Sequence of chain 1.C:
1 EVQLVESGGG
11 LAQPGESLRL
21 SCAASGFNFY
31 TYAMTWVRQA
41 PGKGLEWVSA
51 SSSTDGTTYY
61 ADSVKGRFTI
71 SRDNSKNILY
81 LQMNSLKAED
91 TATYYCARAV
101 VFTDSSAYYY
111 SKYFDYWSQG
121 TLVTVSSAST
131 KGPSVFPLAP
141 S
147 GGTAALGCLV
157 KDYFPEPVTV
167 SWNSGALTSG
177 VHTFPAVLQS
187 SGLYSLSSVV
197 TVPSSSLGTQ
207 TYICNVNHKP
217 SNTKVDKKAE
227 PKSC

Sequence of chain 1.B:
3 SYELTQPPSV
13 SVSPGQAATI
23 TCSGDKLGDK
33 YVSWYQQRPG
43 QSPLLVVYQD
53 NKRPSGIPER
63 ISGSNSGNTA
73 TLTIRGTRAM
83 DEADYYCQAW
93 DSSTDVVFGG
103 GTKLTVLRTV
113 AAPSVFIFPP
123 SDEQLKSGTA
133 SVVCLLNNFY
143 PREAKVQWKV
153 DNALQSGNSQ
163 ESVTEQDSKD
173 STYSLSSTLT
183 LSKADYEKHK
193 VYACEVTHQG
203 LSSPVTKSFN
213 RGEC

The small molecule below binds the protein below.
Small molecule (SMILES): CC[C@H](C)[C@H](NC(=O)[C@H](CC1=NC=NC1)NC(=O)[C@H](CC1=CN=C2C=CC=CC12)NC(=O)[C@H](CO)NC(=O)CNC(=O)[C@H](CC(N)=O)NC(=O)[C@@H](NC(=O)[C@@H](N)CC(N)=O)[C@@H](C)O)C(=O)N[C@H](C=O)CC(N)=O

Binding-site contacts:
Ligand atom CG2 contacts residue VAL101 of chain 1.C at 3.6 Å (hydrophobic).
Ligand atom CZ3 contacts residue ALA99 of chain 1.C at 3.5 Å (hydrophobic).
Ligand atom CD1 contacts residue TYR59 of chain 1.C at 3.3 Å (hydrophobic).
Ligand atom O contacts residue VAL101 of chain 1.C at 3.5 Å.
Ligand atom N contacts residue SER52 of chain 1.C at 2.8 Å (h-bond).
Ligand atom C contacts residue THR31 of chain 1.C at 3.3 Å.
Ligand atom CA contacts residue THR31 of chain 1.C at 3.4 Å.
Ligand atom CB contacts residue VAL101 of chain 1.C at 3.4 Å (hydrophobic).
Ligand atom OG1 contacts residue VAL101 of chain 1.C at 3.3 Å (h-bond).
Ligand atom C contacts residue SER53 of chain 1.C at 3.4 Å.
Ligand atom O contacts residue THR31 of chain 1.C at 3.2 Å (h-bond).
Ligand atom CE2 contacts residue ALA50 of chain 1.C at 3.5 Å (hydrophobic).
Ligand atom N contacts residue VAL101 of chain 1.C at 3.0 Å (h-bond).
Ligand atom O contacts residue VAL101 of chain 1.C at 3.4 Å.
Ligand atom CA contacts residue THR103 of chain 1.C at 3.2 Å.
Ligand atom CD1 contacts residue LYS112 of chain 1.C at 3.5 Å.
Ligand atom CA contacts residue VAL101 of chain 1.C at 3.6 Å (hydrophobic).
Ligand atom CB contacts residue TYR59 of chain 1.C at 3.5 Å (hydrophobic).
Ligand atom N contacts residue THR103 of chain 1.C at 2.8 Å (h-bond).
Ligand atom CB contacts residue TYR59 of chain 1.C at 3.5 Å (hydrophobic).
Ligand atom CE3 contacts residue VAL101 of chain 1.C at 3.6 Å (hydrophobic).
Ligand atom N contacts residue THR31 of chain 1.C at 3.3 Å (h-bond).
Ligand atom O contacts residue TYR110 of chain 1.C at 3.4 Å (h-bond).
Ligand atom NE1 contacts residue LYS112 of chain 1.C at 3.2 Å (salt-bridge).
Ligand atom ND2 contacts residue ALA107 of chain 1.C at 3.6 Å.
Ligand atom CA contacts residue SER53 of chain 1.C at 3.2 Å.
Ligand atom O contacts residue SER53 of chain 1.C at 3.2 Å (h-bond).
Ligand atom CZ3 contacts residue THR35 of chain 1.C at 3.6 Å.
Ligand atom NE1 contacts residue ASP97 of chain 1.B at 2.8 Å (salt-bridge).
Ligand atom N contacts residue PHE102 of chain 1.C at 3.4 Å.
Ligand atom CE2 contacts residue LYS112 of chain 1.C at 3.4 Å.
Ligand atom O contacts residue SER52 of chain 1.C at 3.4 Å.
Ligand atom O contacts residue LYS112 of chain 1.C at 3.1 Å.
Ligand atom CD2 contacts residue ALA50 of chain 1.C at 3.4 Å (hydrophobic).
Ligand atom O contacts residue ALA33 of chain 1.C at 3.6 Å.
Ligand atom CB contacts residue SER52 of chain 1.C at 3.3 Å.
Ligand atom O contacts residue SER53 of chain 1.C at 2.8 Å (h-bond).
Ligand atom N contacts residue TYR110 of chain 1.C at 3.0 Å (h-bond).
Ligand atom C contacts residue THR103 of chain 1.C at 3.5 Å.
Ligand atom CZ2 contacts residue VAL98 of chain 1.B at 3.6 Å (hydrophobic).